This protein binds this small molecule.
Small molecule (SMILES): OC[C@H]1O[C@@H](O)[C@H](O)[C@@H](O)[C@@H]1O

Sequence of chain 1.C:
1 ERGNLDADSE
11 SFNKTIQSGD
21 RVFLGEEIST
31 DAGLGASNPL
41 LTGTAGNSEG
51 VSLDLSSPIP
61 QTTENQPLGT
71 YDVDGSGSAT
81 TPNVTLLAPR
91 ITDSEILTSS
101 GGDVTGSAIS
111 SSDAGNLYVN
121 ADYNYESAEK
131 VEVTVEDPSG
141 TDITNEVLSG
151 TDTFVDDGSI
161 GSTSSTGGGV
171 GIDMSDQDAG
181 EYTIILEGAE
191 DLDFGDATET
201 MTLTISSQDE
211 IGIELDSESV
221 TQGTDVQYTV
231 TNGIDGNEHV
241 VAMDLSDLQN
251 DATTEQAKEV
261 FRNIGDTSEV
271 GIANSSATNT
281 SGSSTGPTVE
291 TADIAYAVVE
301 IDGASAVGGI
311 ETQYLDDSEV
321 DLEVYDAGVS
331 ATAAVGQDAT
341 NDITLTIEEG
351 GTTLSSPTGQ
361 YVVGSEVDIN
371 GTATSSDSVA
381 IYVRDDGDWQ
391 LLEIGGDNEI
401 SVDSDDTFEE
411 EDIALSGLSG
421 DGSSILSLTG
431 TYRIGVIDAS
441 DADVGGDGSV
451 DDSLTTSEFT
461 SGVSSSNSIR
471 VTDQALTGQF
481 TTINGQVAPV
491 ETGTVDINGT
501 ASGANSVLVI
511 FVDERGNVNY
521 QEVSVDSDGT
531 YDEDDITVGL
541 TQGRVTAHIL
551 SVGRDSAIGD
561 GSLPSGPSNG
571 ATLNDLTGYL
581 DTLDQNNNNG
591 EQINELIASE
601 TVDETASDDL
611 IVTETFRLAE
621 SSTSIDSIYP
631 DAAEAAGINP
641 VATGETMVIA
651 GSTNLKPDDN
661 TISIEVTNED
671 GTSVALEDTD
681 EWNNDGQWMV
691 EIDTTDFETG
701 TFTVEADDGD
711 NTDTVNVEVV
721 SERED

Binding-site contacts:
Ligand atom O5 contacts residue PRO287 of chain 1.C at 3.2 Å.
Ligand atom O2 contacts residue SER275 of chain 1.C at 4.1 Å.
Ligand atom C4 contacts residue ASN274 of chain 1.C at 4.1 Å.
Ligand atom O6 contacts residue PRO287 of chain 1.C at 3.0 Å (h-bond).
Ligand atom C1 contacts residue ASN274 of chain 1.C at 1.4 Å.
Ligand atom O5 contacts residue ASN274 of chain 1.C at 2.2 Å (h-bond).
Ligand atom C5 contacts residue PRO287 of chain 1.C at 4.2 Å (hydrophobic).
Ligand atom C4 contacts residue THR291 of chain 1.C at 3.8 Å.
Ligand atom O2 contacts residue ASN274 of chain 1.C at 3.0 Å (h-bond).
Ligand atom O6 contacts residue GLY286 of chain 1.C at 3.2 Å.
Ligand atom O6 contacts residue ALA277 of chain 1.C at 3.4 Å.
Ligand atom C2 contacts residue SER276 of chain 1.C at 4.1 Å.
Ligand atom C5 contacts residue THR291 of chain 1.C at 3.9 Å.
Ligand atom C3 contacts residue THR291 of chain 1.C at 4.2 Å.
Ligand atom C1 contacts residue ALA277 of chain 1.C at 3.9 Å (hydrophobic).
Ligand atom O5 contacts residue THR291 of chain 1.C at 3.3 Å.
Ligand atom C2 contacts residue ASN274 of chain 1.C at 2.5 Å.
Ligand atom C5 contacts residue ASN274 of chain 1.C at 3.5 Å.
Ligand atom C3 contacts residue SER276 of chain 1.C at 4.1 Å.
Ligand atom O6 contacts residue THR285 of chain 1.C at 4.3 Å.
Ligand atom C6 contacts residue THR291 of chain 1.C at 4.1 Å.
Ligand atom C1 contacts residue SER276 of chain 1.C at 4.0 Å.
Ligand atom O2 contacts residue SER276 of chain 1.C at 3.5 Å (h-bond).
Ligand atom C1 contacts residue PRO287 of chain 1.C at 3.8 Å (hydrophobic).
Ligand atom C6 contacts residue GLY286 of chain 1.C at 4.4 Å.
Ligand atom C1 contacts residue THR291 of chain 1.C at 3.9 Å.
Ligand atom C6 contacts residue PRO287 of chain 1.C at 4.0 Å (hydrophobic).
Ligand atom C5 contacts residue ALA277 of chain 1.C at 3.9 Å (hydrophobic).
Ligand atom C6 contacts residue ALA277 of chain 1.C at 4.2 Å (hydrophobic).
Ligand atom C2 contacts residue THR291 of chain 1.C at 3.7 Å.
Ligand atom C3 contacts residue ASN274 of chain 1.C at 3.8 Å.
Ligand atom O5 contacts residue ALA277 of chain 1.C at 3.9 Å.